Sequence of chain 1.D:
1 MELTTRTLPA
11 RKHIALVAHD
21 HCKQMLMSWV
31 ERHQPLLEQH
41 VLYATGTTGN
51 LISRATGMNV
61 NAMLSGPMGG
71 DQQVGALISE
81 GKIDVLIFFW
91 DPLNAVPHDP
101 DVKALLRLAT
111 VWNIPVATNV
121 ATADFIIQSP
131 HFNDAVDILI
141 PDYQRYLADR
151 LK

This protein binds this small molecule.
Small molecule (SMILES): O=C(COP(=O)(O)O)NO

Binding-site contacts:
Ligand atom C1 contacts residue ASP71 of chain 1.D at 3.8 Å.
Ligand atom O2 contacts residue PHE88 of chain 1.D at 3.5 Å.
Ligand atom O3P contacts residue THR48 of chain 1.D at 2.6 Å (h-bond).
Ligand atom P contacts residue LYS23 of chain 1.D at 3.9 Å.
Ligand atom O2 contacts residue HIS19 of chain 1.D at 3.0 Å (h-bond).
Ligand atom O4P contacts residue SER65 of chain 1.D at 2.7 Å (h-bond).
Ligand atom N2 contacts residue HIS19 of chain 1.D at 3.6 Å.
Ligand atom O4P contacts residue THR47 of chain 1.D at 2.7 Å (h-bond).
Ligand atom O1 contacts residue GLY66 of chain 1.D at 3.8 Å.
Ligand atom N2 contacts residue PHE88 of chain 1.D at 3.9 Å.
Ligand atom C1 contacts residue GLY66 of chain 1.D at 3.7 Å.
Ligand atom O2P contacts residue ARG150 of chain 1.C at 2.8 Å (salt-bridge).
Ligand atom O1 contacts residue HIS98 of chain 1.D at 2.8 Å (h-bond).
Ligand atom O1 contacts residue HIS19 of chain 1.D at 3.4 Å.
Ligand atom O1 contacts residue PRO67 of chain 1.D at 3.8 Å.
Ligand atom C1 contacts residue HIS19 of chain 1.D at 3.5 Å.
Ligand atom O2 contacts residue ASP71 of chain 1.D at 2.4 Å (salt-bridge).
Ligand atom O1P contacts residue THR45 of chain 1.D at 3.8 Å.
Ligand atom C2 contacts residue ALA18 of chain 1.D at 3.7 Å (hydrophobic).
Ligand atom O3P contacts residue THR47 of chain 1.D at 3.7 Å.
Ligand atom P contacts residue THR45 of chain 1.D at 3.5 Å.
Ligand atom C2 contacts residue THR45 of chain 1.D at 3.5 Å.
Ligand atom N2 contacts residue HIS98 of chain 1.D at 3.9 Å.
Ligand atom O2 contacts residue VAL102 of chain 1.D at 3.8 Å.
Ligand atom O1P contacts residue GLY66 of chain 1.D at 3.2 Å (h-bond).
Ligand atom P contacts residue GLY66 of chain 1.D at 3.9 Å.
Ligand atom C2 contacts residue GLY66 of chain 1.D at 4.0 Å.
Ligand atom P contacts residue THR47 of chain 1.D at 3.6 Å.
Ligand atom C1 contacts residue HIS98 of chain 1.D at 3.6 Å.
Ligand atom O2 contacts residue HIS98 of chain 1.D at 3.2 Å (h-bond).
Ligand atom O2P contacts residue LYS23 of chain 1.D at 2.6 Å (salt-bridge).
Ligand atom O2P contacts residue THR47 of chain 1.D at 3.2 Å.
Ligand atom P contacts residue THR48 of chain 1.D at 3.9 Å.
Ligand atom O2P contacts residue ASP20 of chain 1.D at 4.0 Å.
Ligand atom N2 contacts residue VAL17 of chain 1.D at 3.3 Å.
Ligand atom N2 contacts residue ASP71 of chain 1.D at 2.9 Å (salt-bridge).
Ligand atom O4P contacts residue GLY46 of chain 1.D at 3.9 Å.
Ligand atom O4P contacts residue GLY66 of chain 1.D at 3.3 Å (h-bond).
Ligand atom O3P contacts residue THR45 of chain 1.D at 2.4 Å (h-bond).
Ligand atom C2 contacts residue VAL17 of chain 1.D at 3.7 Å (hydrophobic).

Sequence of chain 1.C:
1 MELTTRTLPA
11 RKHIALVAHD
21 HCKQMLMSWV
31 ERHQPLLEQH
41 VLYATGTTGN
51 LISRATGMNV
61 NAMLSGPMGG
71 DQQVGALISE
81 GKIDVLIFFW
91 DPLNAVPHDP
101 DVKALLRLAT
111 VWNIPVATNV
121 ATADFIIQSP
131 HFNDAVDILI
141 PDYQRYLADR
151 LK